A protein and the small-molecule ligand that binds it are described below.
Small molecule (SMILES): CC(=O)N[C@H]1[C@H](O[C@H]2[C@H](O)[C@@H](NC(C)=O)CO[C@@H]2CO[C@H]2O[C@@H](C)[C@@H](O)[C@@H](O)[C@@H]2O)O[C@H](CO)[C@@H](O)[C@@H]1O

Binding-site contacts:
Ligand atom C3 contacts residue LYS173 of chain 1.B at 4.1 Å.
Ligand atom O5 contacts residue ASN174 of chain 1.B at 4.4 Å.
Ligand atom C3 contacts residue ASN174 of chain 1.B at 4.0 Å.
Ligand atom C5 contacts residue ASN174 of chain 1.B at 3.7 Å.
Ligand atom O3 contacts residue LYS173 of chain 1.B at 3.8 Å.
Ligand atom O5 contacts residue ASN174 of chain 1.B at 2.4 Å (h-bond).
Ligand atom C1 contacts residue ASN174 of chain 1.B at 4.2 Å.
Ligand atom O2 contacts residue GLU172 of chain 1.B at 4.1 Å.
Ligand atom C2 contacts residue ASN174 of chain 1.B at 2.4 Å.
Ligand atom O6 contacts residue ASN174 of chain 1.B at 4.1 Å.
Ligand atom C1 contacts residue ASN174 of chain 1.B at 1.4 Å.
Ligand atom C3 contacts residue ASN174 of chain 1.B at 3.8 Å.
Ligand atom C7 contacts residue ASN174 of chain 1.B at 3.3 Å.
Ligand atom N2 contacts residue ASN174 of chain 1.B at 2.9 Å (h-bond).
Ligand atom C8 contacts residue ASN174 of chain 1.B at 4.5 Å.
Ligand atom O2 contacts residue LYS173 of chain 1.B at 4.2 Å.
Ligand atom O7 contacts residue ASN174 of chain 1.B at 3.4 Å (h-bond).
Ligand atom C4 contacts residue ASN174 of chain 1.B at 4.2 Å.
Ligand atom C5 contacts residue ASN174 of chain 1.B at 4.1 Å.

Sequence of chain 1.B:
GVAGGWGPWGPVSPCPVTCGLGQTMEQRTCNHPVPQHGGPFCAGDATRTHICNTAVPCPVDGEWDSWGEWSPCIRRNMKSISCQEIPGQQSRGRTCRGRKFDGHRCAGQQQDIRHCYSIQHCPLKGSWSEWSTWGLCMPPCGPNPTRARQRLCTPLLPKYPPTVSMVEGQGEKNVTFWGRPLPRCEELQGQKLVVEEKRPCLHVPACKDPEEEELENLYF